Binding-site contacts:
Ligand atom C2 contacts residue ASN139 of chain 1.B at 2.5 Å.
Ligand atom C1 contacts residue ASN139 of chain 1.B at 1.4 Å.
Ligand atom O7 contacts residue GLN186 of chain 1.B at 3.9 Å.
Ligand atom C5 contacts residue ASN139 of chain 1.B at 3.6 Å.
Ligand atom C7 contacts residue ILE206 of chain 1.B at 4.2 Å (hydrophobic).
Ligand atom O5 contacts residue ASN139 of chain 1.B at 2.3 Å (h-bond).
Ligand atom C7 contacts residue TYR204 of chain 1.B at 4.1 Å (hydrophobic).
Ligand atom O4 contacts residue TYR204 of chain 1.B at 4.0 Å.
Ligand atom O7 contacts residue TYR204 of chain 1.B at 3.2 Å (h-bond).
Ligand atom C8 contacts residue ILE206 of chain 1.B at 3.1 Å (hydrophobic).
Ligand atom C3 contacts residue ASN139 of chain 1.B at 3.8 Å.
Ligand atom C5 contacts residue TYR204 of chain 1.B at 4.1 Å (hydrophobic).
Ligand atom C8 contacts residue GLU182 of chain 1.B at 3.9 Å.
Ligand atom C3 contacts residue TYR204 of chain 1.B at 4.4 Å (hydrophobic).
Ligand atom C4 contacts residue ASN139 of chain 1.B at 4.2 Å.
Ligand atom O6 contacts residue PHE184 of chain 1.B at 4.4 Å.
Ligand atom N2 contacts residue ILE206 of chain 1.B at 4.0 Å.
Ligand atom C8 contacts residue TYR204 of chain 1.B at 4.3 Å (hydrophobic).
Ligand atom N2 contacts residue ASN139 of chain 1.B at 3.0 Å (h-bond).
Ligand atom C7 contacts residue ASN139 of chain 1.B at 4.0 Å.
Ligand atom C1 contacts residue TYR204 of chain 1.B at 4.5 Å (hydrophobic).
Ligand atom O6 contacts residue TYR204 of chain 1.B at 3.7 Å.

Sequence of chain 1.B:
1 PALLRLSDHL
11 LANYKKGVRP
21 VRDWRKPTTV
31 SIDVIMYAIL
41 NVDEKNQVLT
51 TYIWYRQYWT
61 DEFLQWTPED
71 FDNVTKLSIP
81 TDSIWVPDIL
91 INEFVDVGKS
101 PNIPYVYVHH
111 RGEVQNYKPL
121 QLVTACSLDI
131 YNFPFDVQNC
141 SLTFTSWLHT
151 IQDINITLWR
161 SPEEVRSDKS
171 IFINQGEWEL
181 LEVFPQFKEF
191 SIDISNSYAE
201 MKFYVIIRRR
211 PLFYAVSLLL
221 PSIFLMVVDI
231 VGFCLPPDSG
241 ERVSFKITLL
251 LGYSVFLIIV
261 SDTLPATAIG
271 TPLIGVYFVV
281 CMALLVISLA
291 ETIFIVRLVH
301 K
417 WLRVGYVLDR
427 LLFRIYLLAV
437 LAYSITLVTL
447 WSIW

This protein binds this small molecule.
Small molecule (SMILES): CC(=O)N[C@H]1[C@H](O[C@H]2[C@H](O)[C@@H](NC(C)=O)CO[C@@H]2CO)O[C@H](CO)[C@@H](O)[C@@H]1O